The protein below binds the small molecule below.
Small molecule (SMILES): Cc1ncc(COP(=O)(O)O)c(/C=N/NC(=O)CNC(=O)c2ccccc2C(F)(F)F)c1O

Sequence of chain 2.B:
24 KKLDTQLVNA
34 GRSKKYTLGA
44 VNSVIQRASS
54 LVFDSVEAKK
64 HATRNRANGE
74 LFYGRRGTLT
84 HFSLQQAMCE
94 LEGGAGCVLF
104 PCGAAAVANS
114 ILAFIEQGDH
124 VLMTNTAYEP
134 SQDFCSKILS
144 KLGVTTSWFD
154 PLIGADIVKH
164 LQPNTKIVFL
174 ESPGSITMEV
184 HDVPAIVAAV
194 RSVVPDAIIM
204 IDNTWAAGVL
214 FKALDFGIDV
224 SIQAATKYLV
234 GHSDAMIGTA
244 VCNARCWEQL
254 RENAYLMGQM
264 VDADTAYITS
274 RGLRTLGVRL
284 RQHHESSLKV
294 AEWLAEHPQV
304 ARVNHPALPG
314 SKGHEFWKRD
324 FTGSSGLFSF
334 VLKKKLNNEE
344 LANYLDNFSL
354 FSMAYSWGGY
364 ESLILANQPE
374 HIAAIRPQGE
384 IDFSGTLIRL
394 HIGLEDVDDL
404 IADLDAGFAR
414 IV

Sequence of chain 1.B:
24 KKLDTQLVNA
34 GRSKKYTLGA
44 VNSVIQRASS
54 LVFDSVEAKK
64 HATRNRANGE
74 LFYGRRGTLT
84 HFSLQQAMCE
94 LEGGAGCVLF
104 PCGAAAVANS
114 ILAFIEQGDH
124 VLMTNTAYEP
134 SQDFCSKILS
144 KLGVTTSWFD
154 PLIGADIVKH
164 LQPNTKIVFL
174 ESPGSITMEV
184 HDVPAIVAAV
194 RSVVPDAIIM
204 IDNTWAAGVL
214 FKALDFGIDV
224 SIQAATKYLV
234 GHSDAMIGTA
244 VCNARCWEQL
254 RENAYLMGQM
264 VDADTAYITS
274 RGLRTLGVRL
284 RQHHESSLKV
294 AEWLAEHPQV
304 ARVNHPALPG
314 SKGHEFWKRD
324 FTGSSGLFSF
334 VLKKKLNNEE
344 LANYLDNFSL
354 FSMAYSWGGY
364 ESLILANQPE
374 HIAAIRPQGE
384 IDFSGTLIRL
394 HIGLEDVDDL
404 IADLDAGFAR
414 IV

Binding-site contacts:
Ligand atom C9 contacts residue TYR358 of chain 2.B at 3.0 Å (hydrophobic).
Ligand atom C4 contacts residue TYR131 of chain 2.B at 3.2 Å (hydrophobic).
Ligand atom O1 contacts residue ALA227 of chain 2.B at 3.2 Å.
Ligand atom O1 contacts residue GLY106 of chain 2.B at 3.4 Å.
Ligand atom C7 contacts residue TYR131 of chain 2.B at 3.1 Å (hydrophobic).
Ligand atom N1 contacts residue ASP205 of chain 2.B at 2.7 Å (salt-bridge).
Ligand atom O4 contacts residue ARG78 of chain 1.B at 3.0 Å (salt-bridge).
Ligand atom O4 contacts residue CYS105 of chain 2.B at 3.4 Å.
Ligand atom C5 contacts residue TYR131 of chain 2.B at 3.4 Å (hydrophobic).
Ligand atom C15 contacts residue ARG78 of chain 1.B at 3.5 Å.
Ligand atom F3 contacts residue TYR76 of chain 1.B at 2.8 Å.
Ligand atom N4 contacts residue TYR131 of chain 2.B at 3.0 Å (h-bond).
Ligand atom O4 contacts residue GLY106 of chain 2.B at 3.2 Å (h-bond).
Ligand atom C5 contacts residue ARG78 of chain 1.B at 3.5 Å.
Ligand atom C13 contacts residue PRO133 of chain 2.B at 2.8 Å (hydrophobic).
Ligand atom O6 contacts residue TYR358 of chain 2.B at 3.2 Å.
Ligand atom N2 contacts residue LYS230 of chain 2.B at 2.8 Å (salt-bridge).
Ligand atom O5 contacts residue ARG392 of chain 2.B at 3.2 Å (salt-bridge).
Ligand atom N3 contacts residue SER359 of chain 2.B at 3.3 Å (h-bond).
Ligand atom O2 contacts residue TYR76 of chain 1.B at 2.4 Å (h-bond).
Ligand atom C1 contacts residue GLU174 of chain 2.B at 3.3 Å.
Ligand atom C8 contacts residue SER359 of chain 2.B at 3.2 Å.
Ligand atom N3 contacts residue TYR131 of chain 2.B at 3.4 Å (h-bond).
Ligand atom F2 contacts residue PHE75 of chain 1.B at 3.2 Å.
Ligand atom P1 contacts residue GLY106 of chain 2.B at 3.6 Å.
Ligand atom O2 contacts residue ARG78 of chain 1.B at 3.0 Å (salt-bridge).
Ligand atom O3 contacts residue THR229 of chain 2.B at 2.8 Å (h-bond).
Ligand atom O2 contacts residue LYS230 of chain 2.B at 3.4 Å (salt-bridge).
Ligand atom C12 contacts residue PRO133 of chain 2.B at 3.4 Å (hydrophobic).
Ligand atom C7 contacts residue LYS230 of chain 2.B at 3.4 Å.
Ligand atom C3 contacts residue ASP205 of chain 2.B at 3.6 Å.
Ligand atom O4 contacts residue ALA107 of chain 2.B at 2.8 Å (h-bond).
Ligand atom O3 contacts residue GLY106 of chain 2.B at 2.9 Å (h-bond).
Ligand atom O9 contacts residue TRP360 of chain 2.B at 3.0 Å (h-bond).
Ligand atom O5 contacts residue SER359 of chain 2.B at 3.4 Å (h-bond).
Ligand atom F1 contacts residue TYR258 of chain 1.B at 2.5 Å.
Ligand atom C14 contacts residue PRO133 of chain 2.B at 3.3 Å (hydrophobic).
Ligand atom C6 contacts residue TYR131 of chain 2.B at 3.4 Å (hydrophobic).
Ligand atom C15 contacts residue TYR258 of chain 1.B at 3.5 Å (hydrophobic).
Ligand atom C2 contacts residue ASP205 of chain 2.B at 3.6 Å.